Binding-site contacts:
Ligand atom O6 contacts residue NAG1 of chain 1.Y at 4.3 Å.
Ligand atom O6 contacts residue NAG1 of chain 1.X at 4.1 Å.
Ligand atom O7 contacts residue ASN332 of chain 1.C at 3.4 Å (h-bond).
Ligand atom C2 contacts residue ASN332 of chain 1.C at 2.4 Å.
Ligand atom C1 contacts residue SER357 of chain 1.C at 4.4 Å.
Ligand atom C3 contacts residue ASN332 of chain 1.C at 3.8 Å.
Ligand atom C6 contacts residue NAG2 of chain 1.X at 4.0 Å.
Ligand atom C7 contacts residue NAG2 of chain 1.X at 4.3 Å.
Ligand atom C7 contacts residue ASN332 of chain 1.C at 3.4 Å.
Ligand atom O3 contacts residue NAG1 of chain 1.X at 3.5 Å (h-bond).
Ligand atom C1 contacts residue ASN332 of chain 1.C at 1.4 Å.
Ligand atom O5 contacts residue ASN332 of chain 1.C at 2.4 Å (h-bond).
Ligand atom C8 contacts residue SER333 of chain 1.C at 4.0 Å.
Ligand atom N2 contacts residue SER333 of chain 1.C at 4.1 Å.
Ligand atom O5 contacts residue SER357 of chain 1.C at 4.0 Å.
Ligand atom O6 contacts residue NAG2 of chain 1.X at 3.2 Å.
Ligand atom C2 contacts residue NAG1 of chain 1.X at 4.5 Å.
Ligand atom C3 contacts residue NAG1 of chain 1.X at 4.5 Å.
Ligand atom O6 contacts residue SER357 of chain 1.C at 4.3 Å.
Ligand atom C8 contacts residue THR341 of chain 1.C at 4.2 Å.
Ligand atom C4 contacts residue NAG1 of chain 1.X at 4.0 Å.
Ligand atom C8 contacts residue NAG2 of chain 1.X at 3.4 Å.
Ligand atom C5 contacts residue ASN332 of chain 1.C at 3.7 Å.
Ligand atom O7 contacts residue NAG1 of chain 1.X at 3.4 Å (h-bond).
Ligand atom C7 contacts residue NAG1 of chain 1.X at 4.2 Å.
Ligand atom C8 contacts residue NAG1 of chain 1.X at 4.0 Å.
Ligand atom C8 contacts residue ASN332 of chain 1.C at 4.5 Å.
Ligand atom N2 contacts residue ASN332 of chain 1.C at 2.9 Å (h-bond).
Ligand atom C8 contacts residue SER334 of chain 1.C at 4.4 Å.
Ligand atom O4 contacts residue NAG1 of chain 1.X at 4.3 Å.
Ligand atom C7 contacts residue SER333 of chain 1.C at 4.3 Å.
Ligand atom O7 contacts residue ASN355 of chain 1.C at 4.1 Å.
Ligand atom C1 contacts residue SER333 of chain 1.C at 4.5 Å.
Ligand atom C4 contacts residue ASN332 of chain 1.C at 4.2 Å.

This protein binds this small molecule.
Small molecule (SMILES): CC(=O)N[C@H]1[C@H](O[C@H]2[C@H](O)[C@@H](NC(C)=O)CO[C@@H]2CO)O[C@H](CO)[C@@H](O)[C@@H]1O

Sequence of chain 1.C:
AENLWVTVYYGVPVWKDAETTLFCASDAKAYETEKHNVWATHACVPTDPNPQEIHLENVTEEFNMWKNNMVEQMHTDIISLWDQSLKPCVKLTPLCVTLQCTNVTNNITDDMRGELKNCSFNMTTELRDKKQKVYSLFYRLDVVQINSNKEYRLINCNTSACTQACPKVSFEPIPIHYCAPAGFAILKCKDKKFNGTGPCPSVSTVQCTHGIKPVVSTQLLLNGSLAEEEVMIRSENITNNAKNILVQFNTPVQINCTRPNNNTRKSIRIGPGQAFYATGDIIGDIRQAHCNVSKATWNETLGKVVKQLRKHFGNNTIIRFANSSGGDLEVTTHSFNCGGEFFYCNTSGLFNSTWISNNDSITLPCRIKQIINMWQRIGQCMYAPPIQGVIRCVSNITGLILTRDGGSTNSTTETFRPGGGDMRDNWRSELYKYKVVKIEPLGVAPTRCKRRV